Sequence of chain 1.J:
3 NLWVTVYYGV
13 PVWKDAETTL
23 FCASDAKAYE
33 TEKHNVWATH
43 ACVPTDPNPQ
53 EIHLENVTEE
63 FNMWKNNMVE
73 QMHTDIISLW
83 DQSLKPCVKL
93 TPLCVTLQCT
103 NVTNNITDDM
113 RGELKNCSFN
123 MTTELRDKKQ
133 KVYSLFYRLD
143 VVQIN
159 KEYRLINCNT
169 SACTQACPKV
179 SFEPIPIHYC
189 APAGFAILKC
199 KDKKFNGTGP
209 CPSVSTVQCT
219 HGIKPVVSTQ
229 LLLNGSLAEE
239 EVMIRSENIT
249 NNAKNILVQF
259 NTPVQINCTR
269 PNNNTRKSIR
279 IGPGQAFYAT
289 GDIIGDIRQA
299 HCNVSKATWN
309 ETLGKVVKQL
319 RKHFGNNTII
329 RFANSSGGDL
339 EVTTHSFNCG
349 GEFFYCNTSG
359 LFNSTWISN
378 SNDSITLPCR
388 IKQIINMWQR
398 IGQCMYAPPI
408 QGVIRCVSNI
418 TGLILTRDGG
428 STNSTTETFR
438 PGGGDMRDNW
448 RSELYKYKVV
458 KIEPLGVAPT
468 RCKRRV

Binding-site contacts:
Ligand atom C1 contacts residue ASN118 of chain 1.J at 1.4 Å.
Ligand atom C5 contacts residue TYR135 of chain 1.J at 3.5 Å (hydrophobic).
Ligand atom C8 contacts residue ASN106 of chain 1.J at 3.6 Å.
Ligand atom O7 contacts residue ASN118 of chain 1.J at 2.8 Å (h-bond).
Ligand atom C8 contacts residue ASN118 of chain 1.J at 4.0 Å.
Ligand atom O5 contacts residue ASN118 of chain 1.J at 2.3 Å (h-bond).
Ligand atom O7 contacts residue VAL104 of chain 1.J at 4.3 Å.
Ligand atom C7 contacts residue ASP290 of chain 1.J at 4.0 Å.
Ligand atom N2 contacts residue ASN118 of chain 1.J at 2.9 Å (h-bond).
Ligand atom C7 contacts residue VAL104 of chain 1.J at 4.5 Å (hydrophobic).
Ligand atom O7 contacts residue ASN106 of chain 1.J at 4.2 Å.
Ligand atom C5 contacts residue ASN118 of chain 1.J at 3.6 Å.
Ligand atom C1 contacts residue TYR135 of chain 1.J at 3.4 Å (hydrophobic).
Ligand atom C8 contacts residue ASP290 of chain 1.J at 3.5 Å.
Ligand atom C6 contacts residue TYR135 of chain 1.J at 4.4 Å (hydrophobic).
Ligand atom C8 contacts residue VAL104 of chain 1.J at 3.7 Å (hydrophobic).
Ligand atom C3 contacts residue TYR135 of chain 1.J at 3.8 Å (hydrophobic).
Ligand atom C8 contacts residue LEU137 of chain 1.J at 4.4 Å (hydrophobic).
Ligand atom O5 contacts residue TYR135 of chain 1.J at 3.5 Å.
Ligand atom N2 contacts residue TYR135 of chain 1.J at 4.2 Å.
Ligand atom N2 contacts residue ASP290 of chain 1.J at 3.5 Å (salt-bridge).
Ligand atom C7 contacts residue ASN106 of chain 1.J at 4.2 Å.
Ligand atom C4 contacts residue TYR135 of chain 1.J at 4.3 Å (hydrophobic).
Ligand atom C4 contacts residue ASN118 of chain 1.J at 4.2 Å.
Ligand atom C3 contacts residue ASN118 of chain 1.J at 3.8 Å.
Ligand atom C2 contacts residue TYR135 of chain 1.J at 4.1 Å (hydrophobic).
Ligand atom C7 contacts residue ASN118 of chain 1.J at 3.0 Å.
Ligand atom C2 contacts residue ASN118 of chain 1.J at 2.4 Å.

This small molecule binds to this protein.
Small molecule (SMILES): CC(=O)N[C@@H]1[C@@H](O)[C@H](O)[C@@H](CO)O[C@H]1O